Binding-site contacts:
Ligand atom C5 contacts residue ASN293 of chain 1.S at 3.7 Å.
Ligand atom C4 contacts residue ASN293 of chain 1.S at 4.2 Å.
Ligand atom C2 contacts residue ASN293 of chain 1.S at 2.5 Å.
Ligand atom C8 contacts residue ASN293 of chain 1.S at 4.4 Å.
Ligand atom C7 contacts residue LYS243 of chain 1.S at 4.5 Å.
Ligand atom N2 contacts residue ASN293 of chain 1.S at 2.9 Å (h-bond).
Ligand atom O7 contacts residue LYS243 of chain 1.S at 4.3 Å.
Ligand atom O7 contacts residue ASN293 of chain 1.S at 3.2 Å (h-bond).
Ligand atom C8 contacts residue ALA292 of chain 1.S at 3.8 Å (hydrophobic).
Ligand atom C1 contacts residue ASN293 of chain 1.S at 1.4 Å.
Ligand atom C7 contacts residue ASN293 of chain 1.S at 3.2 Å.
Ligand atom O5 contacts residue ASN293 of chain 1.S at 2.4 Å (h-bond).
Ligand atom C3 contacts residue ASN293 of chain 1.S at 3.8 Å.
Ligand atom C7 contacts residue ALA292 of chain 1.S at 4.3 Å (hydrophobic).
Ligand atom O7 contacts residue PRO232 of chain 1.S at 4.2 Å.
Ligand atom N2 contacts residue ALA292 of chain 1.S at 4.3 Å.
Ligand atom C8 contacts residue LYS243 of chain 1.S at 4.2 Å.

A small-molecule ligand and the protein it binds are described below.
Small molecule (SMILES): CC(=O)N[C@@H]1[C@@H](O)[C@H](O)[C@@H](CO)O[C@H]1O

Sequence of chain 1.S:
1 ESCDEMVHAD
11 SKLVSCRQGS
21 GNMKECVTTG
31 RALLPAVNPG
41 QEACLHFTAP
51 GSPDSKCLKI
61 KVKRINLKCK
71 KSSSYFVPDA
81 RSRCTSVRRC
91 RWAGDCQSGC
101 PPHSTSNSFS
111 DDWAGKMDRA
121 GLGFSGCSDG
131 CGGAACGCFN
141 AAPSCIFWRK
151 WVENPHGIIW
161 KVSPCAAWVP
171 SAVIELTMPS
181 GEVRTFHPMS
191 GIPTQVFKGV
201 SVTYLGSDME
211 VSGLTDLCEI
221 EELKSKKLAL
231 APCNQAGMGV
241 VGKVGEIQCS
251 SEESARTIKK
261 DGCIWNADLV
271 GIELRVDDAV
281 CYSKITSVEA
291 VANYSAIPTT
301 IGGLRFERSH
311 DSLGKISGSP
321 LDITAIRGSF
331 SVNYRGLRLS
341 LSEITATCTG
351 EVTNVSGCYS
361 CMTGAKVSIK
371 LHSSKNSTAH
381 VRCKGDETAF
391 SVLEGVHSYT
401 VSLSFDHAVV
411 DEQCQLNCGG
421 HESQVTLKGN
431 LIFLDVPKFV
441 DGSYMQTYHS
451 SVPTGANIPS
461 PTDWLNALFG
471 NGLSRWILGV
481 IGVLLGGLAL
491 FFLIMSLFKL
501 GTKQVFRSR